Sequence of chain 1.B:
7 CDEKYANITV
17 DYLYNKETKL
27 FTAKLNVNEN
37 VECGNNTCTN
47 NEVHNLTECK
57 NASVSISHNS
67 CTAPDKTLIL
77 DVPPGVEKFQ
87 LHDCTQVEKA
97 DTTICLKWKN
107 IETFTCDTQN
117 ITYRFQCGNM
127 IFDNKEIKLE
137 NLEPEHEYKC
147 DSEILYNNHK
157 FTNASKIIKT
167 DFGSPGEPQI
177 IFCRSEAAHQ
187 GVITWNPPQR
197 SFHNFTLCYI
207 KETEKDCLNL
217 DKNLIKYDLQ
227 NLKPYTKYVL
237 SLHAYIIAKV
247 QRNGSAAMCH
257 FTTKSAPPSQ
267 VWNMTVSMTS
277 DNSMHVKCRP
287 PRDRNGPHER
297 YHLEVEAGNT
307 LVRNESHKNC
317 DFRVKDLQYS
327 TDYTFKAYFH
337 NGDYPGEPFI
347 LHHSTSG

Binding-site contacts:
Ligand atom C8 contacts residue ASN116 of chain 1.B at 4.1 Å.
Ligand atom O7 contacts residue ASN153 of chain 1.B at 3.5 Å (h-bond).
Ligand atom C7 contacts residue ASN116 of chain 1.B at 3.8 Å.
Ligand atom N2 contacts residue ASN153 of chain 1.B at 4.1 Å.
Ligand atom C1 contacts residue ASN116 of chain 1.B at 1.4 Å.
Ligand atom N2 contacts residue ASN116 of chain 1.B at 3.0 Å (h-bond).
Ligand atom C2 contacts residue ASN153 of chain 1.B at 3.7 Å.
Ligand atom O5 contacts residue ASN116 of chain 1.B at 2.3 Å (h-bond).
Ligand atom C8 contacts residue ASP77 of chain 1.B at 3.9 Å.
Ligand atom C4 contacts residue ASN116 of chain 1.B at 4.2 Å.
Ligand atom C5 contacts residue ASN116 of chain 1.B at 3.6 Å.
Ligand atom C8 contacts residue TYR152 of chain 1.B at 3.2 Å (hydrophobic).
Ligand atom C7 contacts residue ASN153 of chain 1.B at 4.1 Å.
Ligand atom O7 contacts residue ASN116 of chain 1.B at 4.1 Å.
Ligand atom C8 contacts residue ASP113 of chain 1.B at 4.3 Å.
Ligand atom C7 contacts residue TYR152 of chain 1.B at 3.7 Å (hydrophobic).
Ligand atom O7 contacts residue TYR152 of chain 1.B at 3.7 Å.
Ligand atom O5 contacts residue ASN153 of chain 1.B at 4.2 Å.
Ligand atom O7 contacts residue ASP77 of chain 1.B at 3.2 Å (salt-bridge).
Ligand atom C2 contacts residue ASN116 of chain 1.B at 2.5 Å.
Ligand atom C7 contacts residue ASP77 of chain 1.B at 4.0 Å.
Ligand atom C1 contacts residue ASN153 of chain 1.B at 3.7 Å.
Ligand atom C3 contacts residue ASN116 of chain 1.B at 3.8 Å.

The small molecule below binds the protein below.
Small molecule (SMILES): CC(=O)N[C@@H]1[C@@H](O)[C@H](O)[C@@H](CO)O[C@H]1O